A protein and the small-molecule ligand that binds it are described below.
Small molecule (SMILES): CCC(=O)Nc1cc(-n2c(=O)ccc3cnc4ccc(-c5cn[nH]c5)cc4c32)ccc1C

Binding-site contacts:
Ligand atom CAL contacts residue PRO103 of chain 1.A at 3.4 Å (hydrophobic).
Ligand atom CAR contacts residue CYS106 of chain 1.A at 1.8 Å (hydrophobic).
Ligand atom CBH contacts residue LEU101 of chain 1.A at 3.6 Å (hydrophobic).
Ligand atom CAN contacts residue LEU101 of chain 1.A at 3.2 Å (hydrophobic).
Ligand atom CAK contacts residue LEU101 of chain 1.A at 3.8 Å (hydrophobic).
Ligand atom CAG contacts residue VAL35 of chain 1.A at 3.4 Å (hydrophobic).
Ligand atom CAI contacts residue LEU153 of chain 1.A at 4.0 Å (hydrophobic).
Ligand atom CBG contacts residue PRO103 of chain 1.A at 3.9 Å (hydrophobic).
Ligand atom NAW contacts residue LEU101 of chain 1.A at 2.6 Å.
Ligand atom CAZ contacts residue CYS106 of chain 1.A at 2.8 Å (hydrophobic).
Ligand atom CAN contacts residue MET102 of chain 1.A at 2.3 Å (hydrophobic).
Ligand atom CAR contacts residue ASP109 of chain 1.A at 3.2 Å.
Ligand atom CBI contacts residue MET102 of chain 1.A at 4.0 Å (hydrophobic).
Ligand atom CBG contacts residue LEU27 of chain 1.A at 3.1 Å (hydrophobic).
Ligand atom CBG contacts residue GLY105 of chain 1.A at 4.0 Å.
Ligand atom OAD contacts residue ASP109 of chain 1.A at 3.5 Å (salt-bridge).
Ligand atom CBI contacts residue LEU27 of chain 1.A at 3.9 Å (hydrophobic).
Ligand atom NAW contacts residue LEU27 of chain 1.A at 3.8 Å.
Ligand atom CBC contacts residue LEU153 of chain 1.A at 3.7 Å (hydrophobic).
Ligand atom CBH contacts residue MET102 of chain 1.A at 3.3 Å (hydrophobic).
Ligand atom CAL contacts residue LEU27 of chain 1.A at 3.5 Å (hydrophobic).
Ligand atom CAJ contacts residue LEU27 of chain 1.A at 3.8 Å (hydrophobic).
Ligand atom CAN contacts residue PRO103 of chain 1.A at 3.8 Å (hydrophobic).
Ligand atom NAW contacts residue MET102 of chain 1.A at 2.3 Å (h-bond).
Ligand atom NBL contacts residue LEU27 of chain 1.A at 4.0 Å.
Ligand atom CAR contacts residue LEU108 of chain 1.A at 3.6 Å (hydrophobic).
Ligand atom CBF contacts residue LEU27 of chain 1.A at 4.0 Å (hydrophobic).
Ligand atom CAN contacts residue LEU27 of chain 1.A at 3.3 Å (hydrophobic).
Ligand atom CAZ contacts residue ASP109 of chain 1.A at 3.7 Å.
Ligand atom CAH contacts residue VAL35 of chain 1.A at 4.0 Å (hydrophobic).
Ligand atom CAK contacts residue ALA52 of chain 1.A at 3.8 Å (hydrophobic).
Ligand atom CBG contacts residue MET102 of chain 1.A at 3.3 Å (hydrophobic).
Ligand atom CBJ contacts residue LEU27 of chain 1.A at 3.5 Å (hydrophobic).
Ligand atom CAO contacts residue LEU153 of chain 1.A at 4.0 Å (hydrophobic).
Ligand atom CAT contacts residue ASP109 of chain 1.A at 3.6 Å.
Ligand atom CAK contacts residue MET102 of chain 1.A at 3.8 Å (hydrophobic).
Ligand atom OAD contacts residue CYS106 of chain 1.A at 2.3 Å (h-bond).
Ligand atom CAH contacts residue LEU27 of chain 1.A at 4.0 Å (hydrophobic).
Ligand atom CAT contacts residue CYS106 of chain 1.A at 2.7 Å (hydrophobic).
Ligand atom CBB contacts residue LEU153 of chain 1.A at 3.7 Å (hydrophobic).

Sequence of chain 1.A:
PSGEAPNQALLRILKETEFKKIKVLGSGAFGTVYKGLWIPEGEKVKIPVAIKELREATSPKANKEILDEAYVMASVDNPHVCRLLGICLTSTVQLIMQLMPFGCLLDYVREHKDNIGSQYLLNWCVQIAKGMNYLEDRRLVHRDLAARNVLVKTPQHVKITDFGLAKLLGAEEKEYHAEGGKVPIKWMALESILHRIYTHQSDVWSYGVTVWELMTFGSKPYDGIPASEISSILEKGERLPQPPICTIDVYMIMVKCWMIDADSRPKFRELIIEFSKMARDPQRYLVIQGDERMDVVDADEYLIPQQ